Binding-site contacts:
Ligand atom C5 contacts residue TYR156 of chain 1.B at 3.6 Å (hydrophobic).
Ligand atom C2 contacts residue LYS39 of chain 1.B at 4.2 Å.
Ligand atom O3 contacts residue TYR156 of chain 1.B at 2.5 Å (h-bond).
Ligand atom O2 contacts residue TYR156 of chain 1.B at 4.2 Å.
Ligand atom C5 contacts residue VAL36 of chain 1.B at 4.2 Å (hydrophobic).
Ligand atom C1 contacts residue TYR156 of chain 1.B at 3.6 Å (hydrophobic).
Ligand atom C3 contacts residue TYR156 of chain 1.B at 4.0 Å (hydrophobic).
Ligand atom C3 contacts residue VAL36 of chain 1.B at 3.7 Å (hydrophobic).
Ligand atom C6 contacts residue ALA40 of chain 1.B at 4.0 Å (hydrophobic).
Ligand atom C16 contacts residue VAL163 of chain 1.B at 4.0 Å (hydrophobic).
Ligand atom C1 contacts residue LYS39 of chain 1.B at 3.7 Å.
Ligand atom C15 contacts residue VAL163 of chain 1.B at 3.8 Å (hydrophobic).
Ligand atom C12 contacts residue TYR156 of chain 1.B at 3.8 Å (hydrophobic).
Ligand atom C8 contacts residue LYS39 of chain 1.B at 3.6 Å.
Ligand atom N contacts residue TYR156 of chain 1.B at 3.9 Å.
Ligand atom S contacts residue TYR156 of chain 1.B at 3.8 Å.
Ligand atom C11 contacts residue LYS39 of chain 1.B at 4.1 Å.
Ligand atom C14 contacts residue VAL163 of chain 1.B at 3.8 Å (hydrophobic).
Ligand atom C6 contacts residue TYR156 of chain 1.B at 3.7 Å (hydrophobic).
Ligand atom C11 contacts residue VAL163 of chain 1.B at 4.3 Å (hydrophobic).
Ligand atom C2 contacts residue VAL163 of chain 1.B at 4.1 Å (hydrophobic).
Ligand atom C9 contacts residue TYR156 of chain 1.B at 3.6 Å (hydrophobic).
Ligand atom C9 contacts residue LYS39 of chain 1.B at 3.9 Å.
Ligand atom C10 contacts residue TYR156 of chain 1.B at 3.7 Å (hydrophobic).
Ligand atom O1 contacts residue LYS39 of chain 1.B at 3.2 Å.
Ligand atom C12 contacts residue VAL163 of chain 1.B at 4.2 Å (hydrophobic).
Ligand atom C7 contacts residue LYS39 of chain 1.B at 3.7 Å.
Ligand atom C7 contacts residue TYR156 of chain 1.B at 3.8 Å (hydrophobic).
Ligand atom C4 contacts residue TYR156 of chain 1.B at 3.8 Å (hydrophobic).
Ligand atom C4 contacts residue VAL36 of chain 1.B at 3.5 Å (hydrophobic).
Ligand atom C4 contacts residue VAL153 of chain 1.B at 4.2 Å (hydrophobic).
Ligand atom C16 contacts residue PHE164 of chain 1.B at 4.1 Å (hydrophobic).
Ligand atom C7 contacts residue ALA40 of chain 1.B at 3.7 Å (hydrophobic).
Ligand atom C10 contacts residue LYS39 of chain 1.B at 4.0 Å.
Ligand atom C13 contacts residue VAL163 of chain 1.B at 3.9 Å (hydrophobic).
Ligand atom C16 contacts residue LYS39 of chain 1.B at 3.9 Å.
Ligand atom C8 contacts residue TYR156 of chain 1.B at 3.7 Å (hydrophobic).
Ligand atom C2 contacts residue TYR156 of chain 1.B at 3.9 Å (hydrophobic).
Ligand atom N contacts residue LYS39 of chain 1.B at 3.6 Å.
Ligand atom C15 contacts residue PHE164 of chain 1.B at 3.7 Å (hydrophobic).

Sequence of chain 1.B:
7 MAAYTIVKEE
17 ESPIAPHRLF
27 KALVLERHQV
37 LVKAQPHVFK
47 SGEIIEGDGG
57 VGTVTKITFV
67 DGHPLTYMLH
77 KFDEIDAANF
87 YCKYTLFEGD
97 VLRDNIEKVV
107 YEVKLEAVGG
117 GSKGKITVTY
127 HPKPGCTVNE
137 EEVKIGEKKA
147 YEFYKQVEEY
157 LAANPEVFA

A protein and the small-molecule ligand that binds it are described below.
Small molecule (SMILES): O=S(=O)(O)c1cccc2cccc(Nc3ccccc3)c12